Binding-site contacts:
Ligand atom C1 contacts residue ASN162 of chain 2.A at 1.5 Å.
Ligand atom O6 contacts residue ILE64 of chain 2.A at 3.3 Å.
Ligand atom C7 contacts residue ARG33 of chain 2.A at 3.7 Å.
Ligand atom C8 contacts residue ARG33 of chain 2.A at 3.5 Å.
Ligand atom O5 contacts residue LYS58 of chain 2.A at 3.4 Å (salt-bridge).
Ligand atom C7 contacts residue GLU169 of chain 2.A at 3.7 Å.
Ligand atom C6 contacts residue ASN161 of chain 2.A at 3.8 Å.
Ligand atom O2 contacts residue ASP57 of chain 2.A at 3.8 Å.
Ligand atom C7 contacts residue GLU170 of chain 2.A at 3.4 Å.
Ligand atom C1 contacts residue ILE64 of chain 2.A at 3.8 Å (hydrophobic).
Ligand atom O5 contacts residue ASN159 of chain 2.A at 3.2 Å (h-bond).
Ligand atom C5 contacts residue ASN159 of chain 2.A at 3.7 Å.
Ligand atom C1 contacts residue ASN159 of chain 2.A at 3.8 Å.
Ligand atom O6 contacts residue PRO173 of chain 2.A at 3.6 Å.
Ligand atom C5 contacts residue ASN162 of chain 2.A at 3.7 Å.
Ligand atom N2 contacts residue GLU169 of chain 2.A at 3.0 Å (salt-bridge).
Ligand atom C6 contacts residue ILE64 of chain 2.A at 3.8 Å (hydrophobic).
Ligand atom C2 contacts residue ASN162 of chain 2.A at 2.5 Å.
Ligand atom C8 contacts residue GLU170 of chain 2.A at 3.7 Å.
Ligand atom O5 contacts residue PRO173 of chain 2.A at 3.7 Å.
Ligand atom N2 contacts residue ASN162 of chain 2.A at 3.0 Å (h-bond).
Ligand atom C1 contacts residue MET61 of chain 2.A at 3.7 Å (hydrophobic).
Ligand atom C6 contacts residue ASN159 of chain 2.A at 3.6 Å.
Ligand atom O5 contacts residue ASN159 of chain 2.A at 3.3 Å (h-bond).
Ligand atom O7 contacts residue GLU170 of chain 2.A at 2.5 Å (salt-bridge).
Ligand atom C8 contacts residue GLU169 of chain 2.A at 3.3 Å.
Ligand atom C7 contacts residue ASN162 of chain 2.A at 3.2 Å.
Ligand atom O2 contacts residue LYS58 of chain 2.A at 2.8 Å (salt-bridge).
Ligand atom O6 contacts residue ARG33 of chain 2.A at 3.7 Å.
Ligand atom O3 contacts residue MET61 of chain 2.A at 3.7 Å.
Ligand atom C8 contacts residue THR164 of chain 2.A at 3.7 Å.
Ligand atom O7 contacts residue ASN162 of chain 2.A at 3.0 Å (h-bond).
Ligand atom O6 contacts residue PRO173 of chain 2.A at 3.4 Å.
Ligand atom N2 contacts residue ARG33 of chain 2.A at 3.6 Å (salt-bridge).
Ligand atom C2 contacts residue ILE64 of chain 2.A at 3.8 Å (hydrophobic).
Ligand atom C6 contacts residue ASN159 of chain 2.A at 3.7 Å.
Ligand atom C8 contacts residue ASP376 of chain 2.A at 3.3 Å.
Ligand atom O3 contacts residue ARG33 of chain 2.A at 3.4 Å (salt-bridge).
Ligand atom O5 contacts residue ASN162 of chain 2.A at 2.4 Å (h-bond).
Ligand atom C1 contacts residue THR164 of chain 2.A at 3.7 Å.

A small-molecule ligand and the protein it binds are described below.
Small molecule (SMILES): CC(=O)N[C@H]1[C@H](O[C@H]2[C@H](O)[C@@H](NC(C)=O)CO[C@@H]2CO[C@@H]2O[C@@H](C)[C@@H](O)[C@@H](O)[C@@H]2O)O[C@H](CO)[C@@H](O[C@@H]2O[C@H](CO[C@H]3O[C@H](CO)[C@@H](O)[C@H](O)[C@@H]3O)[C@@H](O)[C@H](O[C@H]3O[C@H](CO)[C@@H](O)[C@H](O)[C@@H]3O)[C@@H]2O)[C@@H]1O

Sequence of chain 2.A:
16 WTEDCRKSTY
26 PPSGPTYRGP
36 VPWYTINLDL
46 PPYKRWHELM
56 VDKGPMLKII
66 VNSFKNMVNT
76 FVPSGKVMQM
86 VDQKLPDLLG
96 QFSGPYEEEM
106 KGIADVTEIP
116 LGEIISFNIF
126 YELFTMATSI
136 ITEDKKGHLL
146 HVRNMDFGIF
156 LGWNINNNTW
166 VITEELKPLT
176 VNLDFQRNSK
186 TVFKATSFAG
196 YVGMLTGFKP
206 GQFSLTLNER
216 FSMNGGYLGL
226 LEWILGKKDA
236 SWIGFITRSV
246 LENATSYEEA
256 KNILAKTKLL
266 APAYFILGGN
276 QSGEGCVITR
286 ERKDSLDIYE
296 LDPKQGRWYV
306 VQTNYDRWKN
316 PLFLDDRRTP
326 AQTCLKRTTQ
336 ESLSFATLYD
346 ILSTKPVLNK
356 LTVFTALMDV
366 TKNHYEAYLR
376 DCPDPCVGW